The small molecule below binds the protein below.
Small molecule (SMILES): OC[C@@]1(O)OC[C@@H](O)[C@@H](O)[C@@H]1O

Binding-site contacts:
Ligand atom C5 contacts residue GLN118 of chain 1.B at 4.3 Å.
Ligand atom C3 contacts residue GLN118 of chain 1.B at 4.0 Å.
Ligand atom C4 contacts residue TYR105 of chain 1.C at 4.3 Å (hydrophobic).
Ligand atom C5 contacts residue TYR116 of chain 1.B at 4.1 Å (hydrophobic).
Ligand atom C4 contacts residue GLN118 of chain 1.B at 4.1 Å.
Ligand atom O3 contacts residue TYR105 of chain 1.C at 4.2 Å.
Ligand atom C2 contacts residue TYR105 of chain 1.C at 4.4 Å (hydrophobic).
Ligand atom O5 contacts residue GLN118 of chain 1.B at 3.5 Å.
Ligand atom C4 contacts residue PHE117 of chain 1.B at 4.2 Å (hydrophobic).
Ligand atom C5 contacts residue PHE117 of chain 1.B at 4.4 Å (hydrophobic).
Ligand atom O5 contacts residue PHE117 of chain 1.B at 4.3 Å.
Ligand atom O1 contacts residue TYR105 of chain 1.C at 4.2 Å.
Ligand atom O3 contacts residue GLN118 of chain 1.B at 4.4 Å.
Ligand atom O4 contacts residue PHE117 of chain 1.B at 3.2 Å.
Ligand atom O2 contacts residue TYR105 of chain 1.C at 3.0 Å (h-bond).
Ligand atom O3 contacts residue LYS119 of chain 1.B at 3.5 Å.
Ligand atom O4 contacts residue GLN118 of chain 1.B at 3.0 Å (h-bond).

Sequence of chain 1.B:
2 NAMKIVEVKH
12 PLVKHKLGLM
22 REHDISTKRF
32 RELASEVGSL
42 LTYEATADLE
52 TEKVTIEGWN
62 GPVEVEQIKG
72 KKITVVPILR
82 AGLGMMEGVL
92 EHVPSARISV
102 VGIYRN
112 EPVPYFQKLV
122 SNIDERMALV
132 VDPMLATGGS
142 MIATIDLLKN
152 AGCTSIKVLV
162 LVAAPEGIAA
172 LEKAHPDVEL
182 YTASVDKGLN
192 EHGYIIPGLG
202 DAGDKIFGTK

Sequence of chain 1.C:
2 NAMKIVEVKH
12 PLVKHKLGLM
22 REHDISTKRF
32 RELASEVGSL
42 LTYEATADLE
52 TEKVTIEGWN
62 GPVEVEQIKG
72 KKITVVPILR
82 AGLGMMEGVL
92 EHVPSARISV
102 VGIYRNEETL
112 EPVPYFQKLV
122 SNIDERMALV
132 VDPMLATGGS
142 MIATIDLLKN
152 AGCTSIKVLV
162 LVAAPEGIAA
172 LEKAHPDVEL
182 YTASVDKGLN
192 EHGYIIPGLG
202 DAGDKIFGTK